Sequence of chain 7.F:
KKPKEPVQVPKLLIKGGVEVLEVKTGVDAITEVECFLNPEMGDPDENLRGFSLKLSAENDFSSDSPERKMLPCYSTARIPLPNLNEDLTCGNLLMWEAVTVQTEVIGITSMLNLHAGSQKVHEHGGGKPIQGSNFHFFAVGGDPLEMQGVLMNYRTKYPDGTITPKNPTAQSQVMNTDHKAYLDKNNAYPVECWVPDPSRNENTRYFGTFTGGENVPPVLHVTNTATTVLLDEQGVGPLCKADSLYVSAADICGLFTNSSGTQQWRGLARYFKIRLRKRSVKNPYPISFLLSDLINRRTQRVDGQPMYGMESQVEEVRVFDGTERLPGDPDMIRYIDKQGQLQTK

Binding-site contacts:
Ligand atom C6 contacts residue LYS68 of chain 8.F at 4.0 Å.
Ligand atom C6 contacts residue ASN272 of chain 8.F at 3.6 Å.
Ligand atom O7 contacts residue LEU62 of chain 8.F at 3.9 Å.
Ligand atom C11 contacts residue LEU62 of chain 8.F at 3.9 Å (hydrophobic).
Ligand atom C11 contacts residue PHE270 of chain 8.F at 3.9 Å (hydrophobic).
Ligand atom O8 contacts residue LYS68 of chain 8.F at 3.1 Å.
Ligand atom O1B contacts residue ASN272 of chain 8.F at 3.4 Å (h-bond).
Ligand atom O8 contacts residue THR276 of chain 8.F at 3.9 Å.
Ligand atom O1B contacts residue THR276 of chain 8.F at 2.4 Å (h-bond).
Ligand atom O9 contacts residue GLN278 of chain 8.F at 4.1 Å.
Ligand atom C9 contacts residue GLN278 of chain 8.F at 3.3 Å.
Ligand atom O1A contacts residue ASN272 of chain 8.F at 4.1 Å.
Ligand atom O8 contacts residue ASN272 of chain 8.F at 3.3 Å (h-bond).
Ligand atom C11 contacts residue GLN278 of chain 8.F at 3.5 Å.
Ligand atom N5 contacts residue GLN278 of chain 8.F at 3.9 Å.
Ligand atom C11 contacts residue ASN272 of chain 8.F at 3.6 Å.
Ligand atom O9 contacts residue LYS68 of chain 8.F at 2.5 Å (salt-bridge).
Ligand atom C1 contacts residue ASN272 of chain 8.F at 3.9 Å.
Ligand atom C9 contacts residue LYS68 of chain 8.F at 3.6 Å.
Ligand atom O10 contacts residue LEU62 of chain 8.F at 3.2 Å.
Ligand atom O9 contacts residue LEU67 of chain 8.F at 2.3 Å.
Ligand atom O1A contacts residue SER274 of chain 8.F at 3.8 Å.
Ligand atom C10 contacts residue LEU62 of chain 8.F at 3.6 Å (hydrophobic).
Ligand atom C8 contacts residue GLN278 of chain 8.F at 3.7 Å.
Ligand atom C11 contacts residue PHE65 of chain 8.F at 4.0 Å (hydrophobic).
Ligand atom C1 contacts residue THR276 of chain 8.F at 3.1 Å.
Ligand atom C7 contacts residue GLN278 of chain 8.F at 3.9 Å.
Ligand atom C8 contacts residue LYS68 of chain 8.F at 3.5 Å.
Ligand atom C10 contacts residue GLN278 of chain 8.F at 4.1 Å.
Ligand atom O4 contacts residue ASP74 of chain 7.F at 4.0 Å.
Ligand atom O1A contacts residue THR276 of chain 8.F at 3.3 Å (h-bond).
Ligand atom O8 contacts residue GLN278 of chain 8.F at 3.5 Å (h-bond).
Ligand atom O10 contacts residue PHE75 of chain 7.F at 3.9 Å.
Ligand atom O1B contacts residue LYS68 of chain 8.F at 3.0 Å (salt-bridge).
Ligand atom C10 contacts residue ASN272 of chain 8.F at 3.9 Å.
Ligand atom C11 contacts residue THR276 of chain 8.F at 3.2 Å.
Ligand atom C11 contacts residue HIS138 of chain 9.F at 3.1 Å.
Ligand atom N5 contacts residue ASN272 of chain 8.F at 3.2 Å (h-bond).
Ligand atom C11 contacts residue PHE75 of chain 7.F at 3.5 Å (hydrophobic).
Ligand atom C9 contacts residue LEU67 of chain 8.F at 3.4 Å (hydrophobic).

This small molecule binds to this protein.
Small molecule (SMILES): CC(=O)N[C@H]1[C@H]([C@H](O)[C@H](O)CO)O[C@@](O[C@H](CO)[C@@H](O)[C@@H]2O[C@@H](C(=O)O)C[C@H](O)[C@H]2NC(C)=O)(C(=O)O)C[C@@H]1O

Sequence of chain 9.F:
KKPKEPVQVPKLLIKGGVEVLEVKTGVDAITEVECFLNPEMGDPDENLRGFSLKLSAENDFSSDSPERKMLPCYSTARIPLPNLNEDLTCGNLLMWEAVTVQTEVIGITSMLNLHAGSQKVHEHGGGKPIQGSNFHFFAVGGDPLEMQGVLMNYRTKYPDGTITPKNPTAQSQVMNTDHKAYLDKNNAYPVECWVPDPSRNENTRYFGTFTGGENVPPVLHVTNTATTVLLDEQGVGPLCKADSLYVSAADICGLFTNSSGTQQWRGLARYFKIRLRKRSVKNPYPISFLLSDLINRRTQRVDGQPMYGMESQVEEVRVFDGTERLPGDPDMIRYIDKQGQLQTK

Sequence of chain 8.F:
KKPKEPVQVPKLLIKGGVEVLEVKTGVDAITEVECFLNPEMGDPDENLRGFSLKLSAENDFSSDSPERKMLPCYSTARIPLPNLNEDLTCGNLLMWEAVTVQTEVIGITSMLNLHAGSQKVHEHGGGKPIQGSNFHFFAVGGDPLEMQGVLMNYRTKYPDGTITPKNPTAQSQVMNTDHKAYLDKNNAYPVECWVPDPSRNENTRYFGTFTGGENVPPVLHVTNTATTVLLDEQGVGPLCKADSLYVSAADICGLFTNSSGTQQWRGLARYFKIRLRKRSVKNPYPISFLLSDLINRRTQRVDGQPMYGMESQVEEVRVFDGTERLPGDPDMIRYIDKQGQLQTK